This small molecule binds to this protein.
Small molecule (SMILES): CC(=O)N[C@H]1[C@H](O[C@H]2[C@H](O)[C@@H](NC(C)=O)CO[C@@H]2CO)O[C@H](CO)[C@@H](O[C@@H]2O[C@H](CO)[C@@H](O)[C@H](O)[C@@H]2O)[C@@H]1O

Binding-site contacts:
Ligand atom O7 contacts residue ASN350 of chain 1.D at 3.6 Å (h-bond).
Ligand atom O5 contacts residue ASN350 of chain 1.D at 2.2 Å (h-bond).
Ligand atom C1 contacts residue THR352 of chain 1.D at 3.5 Å.
Ligand atom C4 contacts residue ASN350 of chain 1.D at 4.1 Å.
Ligand atom C7 contacts residue NAG1 of chain 1.KA at 4.4 Å.
Ligand atom C7 contacts residue MET337 of chain 1.D at 3.9 Å (hydrophobic).
Ligand atom N2 contacts residue ASN350 of chain 1.D at 3.0 Å (h-bond).
Ligand atom O6 contacts residue THR352 of chain 1.D at 4.3 Å.
Ligand atom C8 contacts residue MET337 of chain 1.D at 3.4 Å (hydrophobic).
Ligand atom C6 contacts residue THR352 of chain 1.D at 3.7 Å.
Ligand atom C2 contacts residue ASN350 of chain 1.D at 2.4 Å.
Ligand atom C5 contacts residue THR352 of chain 1.D at 3.6 Å.
Ligand atom C8 contacts residue NAG1 of chain 1.KA at 3.6 Å.
Ligand atom C8 contacts residue ASN350 of chain 1.D at 3.6 Å.
Ligand atom C3 contacts residue ASN350 of chain 1.D at 3.8 Å.
Ligand atom C1 contacts residue ASN350 of chain 1.D at 1.5 Å.
Ligand atom C8 contacts residue ARG384 of chain 1.D at 3.9 Å.
Ligand atom O7 contacts residue MET337 of chain 1.D at 3.7 Å.
Ligand atom C5 contacts residue ASN350 of chain 1.D at 3.6 Å.
Ligand atom O5 contacts residue THR352 of chain 1.D at 2.9 Å (h-bond).
Ligand atom C7 contacts residue ASN350 of chain 1.D at 3.3 Å.
Ligand atom C8 contacts residue GLN327 of chain 1.D at 4.3 Å.

Sequence of chain 1.D:
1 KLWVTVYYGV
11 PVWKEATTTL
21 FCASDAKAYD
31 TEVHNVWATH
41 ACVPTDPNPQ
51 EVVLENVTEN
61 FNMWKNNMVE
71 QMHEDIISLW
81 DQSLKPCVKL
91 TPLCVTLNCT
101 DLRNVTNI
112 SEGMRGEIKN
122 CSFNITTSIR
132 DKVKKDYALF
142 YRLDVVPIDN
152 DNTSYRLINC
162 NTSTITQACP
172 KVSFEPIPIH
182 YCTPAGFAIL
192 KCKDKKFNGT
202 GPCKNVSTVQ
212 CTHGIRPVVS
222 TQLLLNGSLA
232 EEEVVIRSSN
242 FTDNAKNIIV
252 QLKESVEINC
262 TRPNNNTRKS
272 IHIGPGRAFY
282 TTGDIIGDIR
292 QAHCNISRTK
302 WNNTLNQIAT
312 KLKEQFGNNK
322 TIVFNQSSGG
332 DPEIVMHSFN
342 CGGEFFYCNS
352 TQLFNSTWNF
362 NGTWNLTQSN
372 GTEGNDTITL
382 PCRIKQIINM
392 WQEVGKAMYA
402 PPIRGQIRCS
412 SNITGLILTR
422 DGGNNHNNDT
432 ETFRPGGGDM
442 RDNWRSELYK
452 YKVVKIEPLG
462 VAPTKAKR